Binding-site contacts:
Ligand atom C1' contacts residue ALA243 of chain 2.D at 3.8 Å (hydrophobic).
Ligand atom OP1 contacts residue ARG240 of chain 2.D at 3.4 Å (salt-bridge).
Ligand atom O4' contacts residue ARG240 of chain 2.D at 3.5 Å.
Ligand atom OP2 contacts residue ARG240 of chain 2.D at 3.9 Å.
Ligand atom N2 contacts residue ARG104 of chain 2.D at 3.7 Å.
Ligand atom C2 contacts residue ARG104 of chain 2.D at 3.6 Å.
Ligand atom O5' contacts residue LYS223 of chain 2.D at 3.8 Å.
Ligand atom P contacts residue LYS223 of chain 2.D at 3.9 Å.
Ligand atom C6 contacts residue ARG104 of chain 2.D at 3.9 Å.
Ligand atom N1 contacts residue ASN236 of chain 2.D at 3.8 Å.
Ligand atom C2 contacts residue ASP239 of chain 2.D at 3.7 Å.
Ligand atom N7 contacts residue LYS223 of chain 2.D at 2.6 Å (salt-bridge).
Ligand atom C4 contacts residue ARG104 of chain 2.D at 3.6 Å.
Ligand atom N3 contacts residue ARG104 of chain 2.D at 3.5 Å (salt-bridge).
Ligand atom C1' contacts residue VAL105 of chain 2.D at 3.4 Å (hydrophobic).
Ligand atom N2 contacts residue ASP239 of chain 2.D at 3.3 Å.
Ligand atom O4' contacts residue VAL105 of chain 2.D at 3.5 Å (h-bond).
Ligand atom O2' contacts residue VAL105 of chain 2.D at 3.4 Å.
Ligand atom OP1 contacts residue ARG227 of chain 2.D at 3.0 Å (salt-bridge).
Ligand atom O4' contacts residue ALA243 of chain 2.D at 3.6 Å.
Ligand atom OP2 contacts residue ARG227 of chain 2.D at 3.0 Å (salt-bridge).
Ligand atom C5 contacts residue ARG240 of chain 2.D at 3.9 Å.
Ligand atom N9 contacts residue ARG240 of chain 2.D at 3.9 Å.
Ligand atom C5' contacts residue THR244 of chain 2.D at 3.5 Å.
Ligand atom N1 contacts residue ASN248 of chain 2.D at 3.8 Å.
Ligand atom C8 contacts residue ARG240 of chain 2.D at 3.6 Å.
Ligand atom O6 contacts residue THR244 of chain 2.D at 3.9 Å.
Ligand atom N1 contacts residue ARG104 of chain 2.D at 3.9 Å.
Ligand atom N7 contacts residue THR244 of chain 2.D at 3.9 Å.
Ligand atom O6 contacts residue ASN248 of chain 2.D at 3.2 Å (h-bond).
Ligand atom N9 contacts residue ARG104 of chain 2.D at 3.8 Å.
Ligand atom O6 contacts residue ASN236 of chain 2.D at 3.0 Å (h-bond).
Ligand atom N7 contacts residue ARG240 of chain 2.D at 3.7 Å.
Ligand atom OP2 contacts residue LYS223 of chain 2.D at 2.8 Å (salt-bridge).
Ligand atom O2' contacts residue ALA243 of chain 2.D at 3.8 Å.
Ligand atom C8 contacts residue LYS223 of chain 2.D at 2.9 Å.
Ligand atom C5 contacts residue LYS223 of chain 2.D at 3.8 Å.
Ligand atom C6 contacts residue ASN236 of chain 2.D at 3.5 Å.
Ligand atom P contacts residue ARG227 of chain 2.D at 3.9 Å.
Ligand atom O5' contacts residue ARG240 of chain 2.D at 3.8 Å.

A protein and the small-molecule ligand that binds it are described below.
Small molecule (SMILES): Nc1nc(=O)c2ncn([C@@H]3O[C@H](CO[P](=O)(O)O[C@H]4[C@@H](O)[C@H](n5cnc6c(=O)nc(N)[nH]c65)O[C@@H]4COP(=O)=O)[C@@H](OP(=O)=O)[C@H]3O)c2[nH]1

Sequence of chain 2.D:
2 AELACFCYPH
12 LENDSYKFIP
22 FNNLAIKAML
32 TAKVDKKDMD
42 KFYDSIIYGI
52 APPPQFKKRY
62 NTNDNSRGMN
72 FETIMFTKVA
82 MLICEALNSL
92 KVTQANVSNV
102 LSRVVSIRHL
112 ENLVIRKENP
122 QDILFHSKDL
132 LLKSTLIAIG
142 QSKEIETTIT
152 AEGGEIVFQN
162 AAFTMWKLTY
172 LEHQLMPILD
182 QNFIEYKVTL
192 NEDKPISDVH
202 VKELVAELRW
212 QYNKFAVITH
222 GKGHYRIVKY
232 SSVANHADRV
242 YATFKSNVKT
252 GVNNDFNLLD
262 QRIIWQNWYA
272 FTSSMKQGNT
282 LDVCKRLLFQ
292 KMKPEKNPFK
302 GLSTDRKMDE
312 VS